Sequence of chain 2.B:
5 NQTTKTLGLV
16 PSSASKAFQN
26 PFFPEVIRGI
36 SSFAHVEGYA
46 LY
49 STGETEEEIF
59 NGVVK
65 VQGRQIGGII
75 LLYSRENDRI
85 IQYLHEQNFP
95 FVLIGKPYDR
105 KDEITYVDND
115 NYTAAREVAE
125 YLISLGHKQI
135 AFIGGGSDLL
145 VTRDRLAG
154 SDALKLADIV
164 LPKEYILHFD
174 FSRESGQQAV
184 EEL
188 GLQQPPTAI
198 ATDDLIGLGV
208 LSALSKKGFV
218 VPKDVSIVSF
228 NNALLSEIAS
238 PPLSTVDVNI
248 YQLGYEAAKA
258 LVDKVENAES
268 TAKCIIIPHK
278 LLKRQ

This small molecule binds to this protein.
Small molecule (SMILES): OC[C@H]1O[C@H](O[C@H]2[C@H](O)[C@@H](O)[C@@H](O)O[C@@H]2CO)[C@H](O)[C@@H](O)[C@@H]1O

Binding-site contacts:
Ligand atom O5 contacts residue ASN228 of chain 2.B at 3.2 Å (h-bond).
Ligand atom O6 contacts residue ARG149 of chain 2.B at 2.9 Å (salt-bridge).
Ligand atom O4 contacts residue VAL145 of chain 2.B at 3.7 Å.
Ligand atom O3 contacts residue LEU250 of chain 2.B at 4.1 Å.
Ligand atom O1 contacts residue PHE174 of chain 2.B at 3.3 Å.
Ligand atom C4 contacts residue GLY99 of chain 2.B at 3.5 Å.
Ligand atom O5 contacts residue PHE27 of chain 2.B at 3.4 Å.
Ligand atom O2 contacts residue ASN25 of chain 2.B at 3.9 Å.
Ligand atom O1 contacts residue ASP200 of chain 2.B at 4.1 Å.
Ligand atom C5 contacts residue ASN228 of chain 2.B at 3.8 Å.
Ligand atom O5 contacts residue ASP200 of chain 2.B at 3.8 Å.
Ligand atom O4 contacts residue GLY99 of chain 2.B at 3.7 Å.
Ligand atom C1 contacts residue PHE27 of chain 2.B at 3.6 Å (hydrophobic).
Ligand atom C6 contacts residue ASP112 of chain 2.B at 3.6 Å.
Ligand atom O6 contacts residue ASN228 of chain 2.B at 2.6 Å (h-bond).
Ligand atom C6 contacts residue ASN228 of chain 2.B at 3.4 Å.
Ligand atom C6 contacts residue LEU250 of chain 2.B at 3.8 Å (hydrophobic).
Ligand atom C6 contacts residue ARG149 of chain 2.B at 3.6 Å.
Ligand atom O2 contacts residue VAL145 of chain 2.B at 3.5 Å.
Ligand atom C1 contacts residue ASN25 of chain 2.B at 4.1 Å.
Ligand atom C6 contacts residue PHE27 of chain 2.B at 3.9 Å (hydrophobic).
Ligand atom C3 contacts residue GLY99 of chain 2.B at 2.9 Å.
Ligand atom O2 contacts residue PHE174 of chain 2.B at 3.9 Å.
Ligand atom C6 contacts residue ASN115 of chain 2.B at 3.9 Å.
Ligand atom C5 contacts residue ARG149 of chain 2.B at 3.9 Å.
Ligand atom C4 contacts residue PHE27 of chain 2.B at 3.8 Å (hydrophobic).
Ligand atom O3 contacts residue ILE98 of chain 2.B at 3.1 Å.
Ligand atom C4 contacts residue ASP112 of chain 2.B at 3.1 Å.
Ligand atom C5 contacts residue ASN115 of chain 2.B at 4.0 Å.
Ligand atom O6 contacts residue ASP112 of chain 2.B at 3.6 Å.
Ligand atom C5 contacts residue ASP112 of chain 2.B at 3.9 Å.
Ligand atom O4 contacts residue ASP112 of chain 2.B at 3.0 Å (salt-bridge).
Ligand atom O6 contacts residue ASN115 of chain 2.B at 2.8 Å (h-bond).
Ligand atom C6 contacts residue ASN113 of chain 2.B at 3.2 Å.
Ligand atom O3 contacts residue GLY99 of chain 2.B at 3.1 Å (h-bond).
Ligand atom O3 contacts residue PHE27 of chain 2.B at 3.8 Å.
Ligand atom O4 contacts residue ASN115 of chain 2.B at 3.5 Å (h-bond).
Ligand atom O6 contacts residue ASN113 of chain 2.B at 3.0 Å (h-bond).
Ligand atom C3 contacts residue ILE98 of chain 2.B at 3.9 Å (hydrophobic).
Ligand atom C1 contacts residue ASP200 of chain 2.B at 3.5 Å.